A protein and the small-molecule ligand that binds it are described below.
Small molecule (SMILES): CC[C@H](C)[C@H]1C(=O)N([C@H](C)c2cccc3ccccc23)C[C@@H]2N(C(=O)NCCCC(F)(F)F)CCC(=O)N12

Binding-site contacts:
Ligand atom F40 contacts residue LEU24 of chain 1.B at 3.2 Å.
Ligand atom F41 contacts residue MPD1 of chain 1.U at 3.7 Å.
Ligand atom C24 contacts residue LEU49 of chain 1.A at 3.5 Å (hydrophobic).
Ligand atom C27 contacts residue LEU49 of chain 1.A at 3.7 Å (hydrophobic).
Ligand atom F41 contacts residue ARG23 of chain 1.B at 3.7 Å.
Ligand atom C27 contacts residue ILE93 of chain 1.B at 3.9 Å (hydrophobic).
Ligand atom C38 contacts residue LEU24 of chain 1.B at 3.8 Å (hydrophobic).
Ligand atom C21 contacts residue ILE91 of chain 1.B at 3.9 Å (hydrophobic).
Ligand atom C30 contacts residue ILE91 of chain 1.B at 3.5 Å (hydrophobic).
Ligand atom C46 contacts residue HIS83 of chain 1.A at 3.6 Å.
Ligand atom C28 contacts residue TYR63 of chain 1.B at 3.8 Å (hydrophobic).
Ligand atom C25 contacts residue VAL45 of chain 1.A at 4.0 Å (hydrophobic).
Ligand atom C5 contacts residue TYR61 of chain 1.B at 4.0 Å (hydrophobic).
Ligand atom C31 contacts residue HIS83 of chain 1.A at 4.0 Å.
Ligand atom O1 contacts residue GLN52 of chain 1.A at 3.4 Å (h-bond).
Ligand atom C11 contacts residue GLN52 of chain 1.A at 3.3 Å.
Ligand atom C26 contacts residue LEU49 of chain 1.A at 3.6 Å (hydrophobic).
Ligand atom C29 contacts residue ILE91 of chain 1.B at 3.7 Å (hydrophobic).
Ligand atom F40 contacts residue LEU49 of chain 1.A at 3.7 Å.
Ligand atom C29 contacts residue ILE29 of chain 1.B at 3.7 Å (hydrophobic).
Ligand atom C36 contacts residue ILE29 of chain 1.B at 3.8 Å (hydrophobic).
Ligand atom C28 contacts residue LEU49 of chain 1.A at 3.7 Å (hydrophobic).
Ligand atom C51 contacts residue TYR61 of chain 1.B at 3.8 Å (hydrophobic).
Ligand atom F41 contacts residue PHE50 of chain 1.A at 3.6 Å.
Ligand atom C29 contacts residue TYR63 of chain 1.B at 3.9 Å (hydrophobic).
Ligand atom C24 contacts residue ILE93 of chain 1.B at 3.9 Å (hydrophobic).
Ligand atom F40 contacts residue PHE50 of chain 1.A at 3.6 Å.
Ligand atom F42 contacts residue ARG23 of chain 1.B at 3.6 Å.
Ligand atom C25 contacts residue LEU49 of chain 1.A at 3.3 Å (hydrophobic).
Ligand atom C26 contacts residue VAL45 of chain 1.A at 3.8 Å (hydrophobic).
Ligand atom O32 contacts residue MET190 of chain 1.B at 3.5 Å.
Ligand atom C23 contacts residue LEU49 of chain 1.A at 3.9 Å (hydrophobic).
Ligand atom C4 contacts residue TYR61 of chain 1.B at 3.8 Å (hydrophobic).
Ligand atom C25 contacts residue ILE93 of chain 1.B at 3.6 Å (hydrophobic).
Ligand atom O32 contacts residue HIS83 of chain 1.A at 2.9 Å (h-bond).
Ligand atom F42 contacts residue ASP27 of chain 1.B at 3.8 Å.
Ligand atom C37 contacts residue ASP27 of chain 1.B at 3.9 Å.
Ligand atom C26 contacts residue ILE93 of chain 1.B at 3.6 Å (hydrophobic).
Ligand atom C37 contacts residue ALA53 of chain 1.A at 3.6 Å (hydrophobic).
Ligand atom F42 contacts residue LEU24 of chain 1.B at 3.3 Å.

Sequence of chain 1.A:
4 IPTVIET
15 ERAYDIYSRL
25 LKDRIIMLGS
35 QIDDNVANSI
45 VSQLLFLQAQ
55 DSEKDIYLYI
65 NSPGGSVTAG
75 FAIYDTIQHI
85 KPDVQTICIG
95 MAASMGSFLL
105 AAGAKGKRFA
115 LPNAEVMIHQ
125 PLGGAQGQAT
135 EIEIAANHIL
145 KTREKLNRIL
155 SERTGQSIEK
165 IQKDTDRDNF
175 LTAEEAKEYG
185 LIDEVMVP

Sequence of chain 1.B:
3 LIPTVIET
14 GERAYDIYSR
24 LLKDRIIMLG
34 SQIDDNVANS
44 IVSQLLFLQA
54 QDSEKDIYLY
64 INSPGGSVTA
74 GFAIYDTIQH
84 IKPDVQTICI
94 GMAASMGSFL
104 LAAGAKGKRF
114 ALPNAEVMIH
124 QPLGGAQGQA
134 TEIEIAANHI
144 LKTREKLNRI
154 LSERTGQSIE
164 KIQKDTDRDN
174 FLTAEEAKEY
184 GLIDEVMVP